Sequence of chain 1.A:
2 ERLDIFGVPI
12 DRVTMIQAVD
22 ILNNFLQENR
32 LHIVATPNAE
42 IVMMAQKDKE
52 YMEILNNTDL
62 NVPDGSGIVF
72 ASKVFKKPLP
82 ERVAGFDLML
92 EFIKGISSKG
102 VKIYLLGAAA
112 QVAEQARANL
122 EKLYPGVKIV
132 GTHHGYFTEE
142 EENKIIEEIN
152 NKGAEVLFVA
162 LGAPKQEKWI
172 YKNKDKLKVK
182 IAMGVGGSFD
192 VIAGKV

Binding-site contacts:
Ligand atom C32 contacts residue TYR137 of chain 1.A at 3.6 Å (hydrophobic).
Ligand atom C32 contacts residue LEU162 of chain 1.A at 3.6 Å (hydrophobic).
Ligand atom N26 contacts residue TYR137 of chain 1.A at 3.6 Å.
Ligand atom C05 contacts residue ALA164 of chain 1.A at 3.8 Å (hydrophobic).
Ligand atom N31 contacts residue GLY136 of chain 1.A at 2.9 Å (h-bond).
Ligand atom O03 contacts residue GLN167 of chain 1.A at 3.3 Å (h-bond).
Ligand atom O33 contacts residue TYR137 of chain 1.A at 3.6 Å.
Ligand atom O34 contacts residue ALA109 of chain 1.A at 3.5 Å.
Ligand atom C06 contacts residue ALA164 of chain 1.A at 3.7 Å (hydrophobic).
Ligand atom O33 contacts residue GLY136 of chain 1.A at 3.4 Å.
Ligand atom O33 contacts residue LEU162 of chain 1.A at 3.5 Å.
Ligand atom C27 contacts residue LEU162 of chain 1.A at 3.4 Å (hydrophobic).
Ligand atom O25 contacts residue LEU162 of chain 1.A at 3.1 Å.
Ligand atom C29 contacts residue GLY136 of chain 1.A at 3.7 Å.
Ligand atom O35 contacts residue ASP191 of chain 1.A at 2.6 Å (salt-bridge).
Ligand atom C24 contacts residue LEU162 of chain 1.A at 4.0 Å (hydrophobic).
Ligand atom O30 contacts residue LYS166 of chain 1.A at 2.6 Å (salt-bridge).
Ligand atom O14 contacts residue GLY188 of chain 1.A at 3.6 Å.
Ligand atom C28 contacts residue LEU162 of chain 1.A at 3.8 Å (hydrophobic).
Ligand atom O33 contacts residue ALA109 of chain 1.A at 3.1 Å (h-bond).
Ligand atom C22 contacts residue ASP191 of chain 1.A at 3.4 Å.
Ligand atom C23 contacts residue TYR137 of chain 1.A at 3.5 Å (hydrophobic).
Ligand atom C29 contacts residue TYR137 of chain 1.A at 3.8 Å (hydrophobic).
Ligand atom O39 contacts residue ASN39 of chain 1.A at 2.9 Å (h-bond).
Ligand atom O09 contacts residue ALA164 of chain 1.A at 3.6 Å.
Ligand atom O34 contacts residue ALA110 of chain 1.A at 3.5 Å (h-bond).
Ligand atom O34 contacts residue TYR137 of chain 1.A at 3.2 Å (h-bond).
Ligand atom O30 contacts residue GLY136 of chain 1.A at 3.5 Å (h-bond).
Ligand atom O33 contacts residue ALA161 of chain 1.A at 3.6 Å (h-bond).
Ligand atom O25 contacts residue GLY163 of chain 1.A at 3.5 Å (h-bond).
Ligand atom C29 contacts residue LYS166 of chain 1.A at 3.2 Å.
Ligand atom N31 contacts residue TYR137 of chain 1.A at 3.6 Å.
Ligand atom C08 contacts residue ALA164 of chain 1.A at 4.0 Å (hydrophobic).
Ligand atom O25 contacts residue ALA161 of chain 1.A at 3.8 Å.
Ligand atom C28 contacts residue LYS166 of chain 1.A at 3.3 Å.
Ligand atom N26 contacts residue LEU162 of chain 1.A at 3.8 Å.
Ligand atom C24 contacts residue ALA161 of chain 1.A at 3.7 Å (hydrophobic).
Ligand atom N31 contacts residue LEU162 of chain 1.A at 3.6 Å.
Ligand atom C32 contacts residue GLY136 of chain 1.A at 3.8 Å.
Ligand atom O35 contacts residue GLY188 of chain 1.A at 3.5 Å.

A small-molecule ligand and the protein it binds are described below.
Small molecule (SMILES): CC(=O)N[C@@H]1[C@@H](OP(=O)(O)OP(=O)(O)OC[C@H]2O[C@@H](n3ccc(=O)[nH]c3=O)[C@H](O)[C@@H]2O)O[C@H](CO)[C@@H](O)[C@@H]1O